Sequence of chain 1.A:
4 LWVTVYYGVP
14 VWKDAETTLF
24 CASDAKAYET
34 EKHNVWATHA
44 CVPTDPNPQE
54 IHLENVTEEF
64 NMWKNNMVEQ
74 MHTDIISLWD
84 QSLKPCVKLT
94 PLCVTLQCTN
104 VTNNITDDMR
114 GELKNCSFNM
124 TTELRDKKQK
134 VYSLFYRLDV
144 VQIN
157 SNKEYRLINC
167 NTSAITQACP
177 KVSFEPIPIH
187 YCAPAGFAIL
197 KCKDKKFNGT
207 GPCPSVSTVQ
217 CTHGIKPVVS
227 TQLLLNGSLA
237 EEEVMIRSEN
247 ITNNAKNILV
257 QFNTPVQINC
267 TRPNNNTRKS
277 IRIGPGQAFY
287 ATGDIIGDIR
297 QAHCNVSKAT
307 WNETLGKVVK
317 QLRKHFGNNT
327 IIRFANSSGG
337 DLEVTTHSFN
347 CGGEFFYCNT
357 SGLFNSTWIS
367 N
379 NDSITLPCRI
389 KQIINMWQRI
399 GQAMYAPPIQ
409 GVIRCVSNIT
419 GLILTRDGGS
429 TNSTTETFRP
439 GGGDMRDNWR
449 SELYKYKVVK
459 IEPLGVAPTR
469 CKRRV

Binding-site contacts:
Ligand atom C4 contacts residue GLN263 of chain 1.A at 4.0 Å.
Ligand atom C8 contacts residue VAL302 of chain 1.A at 4.0 Å (hydrophobic).
Ligand atom O7 contacts residue ASN265 of chain 1.A at 3.1 Å (h-bond).
Ligand atom O6 contacts residue ARG412 of chain 1.A at 3.6 Å.
Ligand atom N2 contacts residue GLN263 of chain 1.A at 4.2 Å.
Ligand atom O5 contacts residue VAL414 of chain 1.A at 4.5 Å.
Ligand atom C8 contacts residue ASN265 of chain 1.A at 4.3 Å.
Ligand atom N2 contacts residue ASN265 of chain 1.A at 2.9 Å (h-bond).
Ligand atom C8 contacts residue ASN301 of chain 1.A at 4.4 Å.
Ligand atom O5 contacts residue ASN265 of chain 1.A at 2.4 Å (h-bond).
Ligand atom C4 contacts residue ASN265 of chain 1.A at 4.2 Å.
Ligand atom C5 contacts residue GLN263 of chain 1.A at 3.5 Å.
Ligand atom C3 contacts residue ASN265 of chain 1.A at 3.8 Å.
Ligand atom C7 contacts residue ASN265 of chain 1.A at 3.2 Å.
Ligand atom C1 contacts residue ASN265 of chain 1.A at 1.4 Å.
Ligand atom C2 contacts residue ASN265 of chain 1.A at 2.4 Å.
Ligand atom O4 contacts residue GLN263 of chain 1.A at 4.3 Å.
Ligand atom C3 contacts residue GLN263 of chain 1.A at 3.6 Å.
Ligand atom C5 contacts residue ASN265 of chain 1.A at 3.7 Å.
Ligand atom O5 contacts residue GLN263 of chain 1.A at 3.8 Å.
Ligand atom O7 contacts residue SER381 of chain 1.A at 4.5 Å.
Ligand atom C1 contacts residue GLN263 of chain 1.A at 3.3 Å.
Ligand atom C2 contacts residue GLN263 of chain 1.A at 3.9 Å.
Ligand atom C8 contacts residue SER303 of chain 1.A at 3.6 Å.
Ligand atom O7 contacts residue ASN301 of chain 1.A at 4.2 Å.

This protein binds this small molecule.
Small molecule (SMILES): CC(=O)N[C@@H]1[C@@H](O)[C@H](O)[C@@H](CO)O[C@H]1O